Binding-site contacts:
Ligand atom C7 contacts residue ALA203 of chain 1.B at 4.1 Å (hydrophobic).
Ligand atom C14 contacts residue LEU40 of chain 1.B at 3.9 Å (hydrophobic).
Ligand atom C8 contacts residue TYR98 of chain 1.B at 3.7 Å (hydrophobic).
Ligand atom C12 contacts residue ILE85 of chain 1.B at 3.6 Å (hydrophobic).
Ligand atom C8 contacts residue PHE207 of chain 1.B at 3.9 Å (hydrophobic).
Ligand atom O1 contacts residue ILE121 of chain 1.B at 3.6 Å.
Ligand atom C11 contacts residue LEU81 of chain 1.B at 4.0 Å (hydrophobic).
Ligand atom C8 contacts residue LEU117 of chain 1.B at 3.9 Å (hydrophobic).
Ligand atom C10 contacts residue PHE207 of chain 1.B at 3.6 Å (hydrophobic).
Ligand atom C3 contacts residue MET78 of chain 1.B at 3.6 Å (hydrophobic).
Ligand atom C9 contacts residue PHE207 of chain 1.B at 3.8 Å (hydrophobic).
Ligand atom C11 contacts residue ILE85 of chain 1.B at 3.8 Å (hydrophobic).
Ligand atom C15 contacts residue LEU40 of chain 1.B at 3.4 Å (hydrophobic).
Ligand atom O1 contacts residue TYR98 of chain 1.B at 3.3 Å (h-bond).
Ligand atom C14 contacts residue ALA44 of chain 1.B at 3.9 Å (hydrophobic).
Ligand atom C5 contacts residue PHE207 of chain 1.B at 3.8 Å (hydrophobic).
Ligand atom C1 contacts residue PHE207 of chain 1.B at 3.5 Å (hydrophobic).
Ligand atom C4 contacts residue ALA44 of chain 1.B at 3.9 Å (hydrophobic).
Ligand atom C14 contacts residue LEU43 of chain 1.B at 4.1 Å (hydrophobic).
Ligand atom C3 contacts residue PHE222 of chain 1.B at 4.2 Å (hydrophobic).
Ligand atom C13 contacts residue TYR98 of chain 1.B at 4.1 Å (hydrophobic).
Ligand atom C7 contacts residue ILE121 of chain 1.B at 4.1 Å (hydrophobic).
Ligand atom O1 contacts residue LEU114 of chain 1.B at 4.0 Å.
Ligand atom C12 contacts residue LEU81 of chain 1.B at 3.8 Å (hydrophobic).
Ligand atom C15 contacts residue ALA44 of chain 1.B at 3.7 Å (hydrophobic).
Ligand atom C8 contacts residue ILE121 of chain 1.B at 4.1 Å (hydrophobic).
Ligand atom C7 contacts residue PHE207 of chain 1.B at 3.8 Å (hydrophobic).
Ligand atom C6 contacts residue MET78 of chain 1.B at 4.2 Å (hydrophobic).
Ligand atom C5 contacts residue ALA44 of chain 1.B at 4.0 Å (hydrophobic).
Ligand atom C3 contacts residue ALA44 of chain 1.B at 4.2 Å (hydrophobic).
Ligand atom C6 contacts residue PHE207 of chain 1.B at 3.6 Å (hydrophobic).
Ligand atom C10 contacts residue TYR98 of chain 1.B at 3.7 Å (hydrophobic).
Ligand atom C5 contacts residue LEU40 of chain 1.B at 3.8 Å (hydrophobic).
Ligand atom O2 contacts residue GLU47 of chain 1.B at 3.7 Å.
Ligand atom C7 contacts residue LEU117 of chain 1.B at 4.0 Å (hydrophobic).
Ligand atom O2 contacts residue TYR98 of chain 1.B at 3.2 Å (h-bond).
Ligand atom O1 contacts residue LEU117 of chain 1.B at 3.5 Å.
Ligand atom C9 contacts residue TYR98 of chain 1.B at 3.2 Å (hydrophobic).
Ligand atom O2 contacts residue ARG88 of chain 1.B at 3.2 Å (salt-bridge).
Ligand atom C2 contacts residue PHE207 of chain 1.B at 4.2 Å (hydrophobic).

The protein below binds the small molecule below.
Small molecule (SMILES): CC(C)(c1ccc(O)cc1)c1ccc(O)cc1

Sequence of chain 1.B:
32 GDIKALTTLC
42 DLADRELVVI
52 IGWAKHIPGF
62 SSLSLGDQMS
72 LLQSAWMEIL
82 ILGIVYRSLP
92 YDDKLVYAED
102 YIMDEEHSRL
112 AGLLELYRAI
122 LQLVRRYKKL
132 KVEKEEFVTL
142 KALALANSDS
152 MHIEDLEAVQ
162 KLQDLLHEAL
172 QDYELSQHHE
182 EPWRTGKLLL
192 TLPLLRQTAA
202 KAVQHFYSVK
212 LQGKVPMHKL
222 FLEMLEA